Sequence of chain 1.C:
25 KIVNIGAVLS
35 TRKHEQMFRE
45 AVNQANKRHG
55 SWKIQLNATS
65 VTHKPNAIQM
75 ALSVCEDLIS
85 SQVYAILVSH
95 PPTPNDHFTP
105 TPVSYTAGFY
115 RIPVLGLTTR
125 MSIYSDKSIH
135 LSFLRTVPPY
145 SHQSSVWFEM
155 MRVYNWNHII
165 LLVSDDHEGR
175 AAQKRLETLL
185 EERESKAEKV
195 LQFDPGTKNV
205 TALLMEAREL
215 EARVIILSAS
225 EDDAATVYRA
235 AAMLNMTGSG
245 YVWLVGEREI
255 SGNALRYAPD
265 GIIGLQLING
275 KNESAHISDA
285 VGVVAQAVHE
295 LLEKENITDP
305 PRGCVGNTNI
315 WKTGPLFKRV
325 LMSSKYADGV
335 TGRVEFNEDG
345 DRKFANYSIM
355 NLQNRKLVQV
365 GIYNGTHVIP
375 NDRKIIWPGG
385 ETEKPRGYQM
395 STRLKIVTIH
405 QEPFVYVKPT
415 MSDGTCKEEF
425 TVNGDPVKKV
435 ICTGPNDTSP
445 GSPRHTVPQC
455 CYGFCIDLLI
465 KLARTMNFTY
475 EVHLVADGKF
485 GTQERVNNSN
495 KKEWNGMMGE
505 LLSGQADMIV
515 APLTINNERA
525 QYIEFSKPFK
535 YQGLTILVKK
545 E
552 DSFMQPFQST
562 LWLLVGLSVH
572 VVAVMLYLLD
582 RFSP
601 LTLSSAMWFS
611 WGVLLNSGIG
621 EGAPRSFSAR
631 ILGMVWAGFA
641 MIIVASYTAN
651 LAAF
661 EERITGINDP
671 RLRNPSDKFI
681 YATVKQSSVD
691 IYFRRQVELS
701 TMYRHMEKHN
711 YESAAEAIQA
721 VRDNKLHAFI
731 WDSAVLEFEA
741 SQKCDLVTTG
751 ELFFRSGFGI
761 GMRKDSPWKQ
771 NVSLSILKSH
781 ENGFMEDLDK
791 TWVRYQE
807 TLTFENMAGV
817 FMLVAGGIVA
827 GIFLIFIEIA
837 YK

Binding-site contacts:
Ligand atom C7 contacts residue ASN471 of chain 1.C at 4.1 Å.
Ligand atom O7 contacts residue MET470 of chain 1.C at 3.3 Å.
Ligand atom N2 contacts residue ASN471 of chain 1.C at 3.0 Å (h-bond).
Ligand atom C7 contacts residue MET470 of chain 1.C at 3.8 Å (hydrophobic).
Ligand atom C2 contacts residue ASN471 of chain 1.C at 2.6 Å.
Ligand atom C5 contacts residue ASN471 of chain 1.C at 3.7 Å.
Ligand atom C4 contacts residue ASN471 of chain 1.C at 4.3 Å.
Ligand atom O6 contacts residue SER395 of chain 1.C at 4.5 Å.
Ligand atom O7 contacts residue ASN471 of chain 1.C at 4.5 Å.
Ligand atom O5 contacts residue ASN471 of chain 1.C at 2.4 Å (h-bond).
Ligand atom C1 contacts residue ASN471 of chain 1.C at 1.4 Å.
Ligand atom C8 contacts residue MET470 of chain 1.C at 3.9 Å (hydrophobic).
Ligand atom C3 contacts residue ASN471 of chain 1.C at 3.9 Å.

The protein below binds the small molecule below.
Small molecule (SMILES): CC(=O)N[C@@H]1[C@@H](O)[C@H](O)[C@@H](CO)O[C@H]1O